Sequence of chain 54.K:
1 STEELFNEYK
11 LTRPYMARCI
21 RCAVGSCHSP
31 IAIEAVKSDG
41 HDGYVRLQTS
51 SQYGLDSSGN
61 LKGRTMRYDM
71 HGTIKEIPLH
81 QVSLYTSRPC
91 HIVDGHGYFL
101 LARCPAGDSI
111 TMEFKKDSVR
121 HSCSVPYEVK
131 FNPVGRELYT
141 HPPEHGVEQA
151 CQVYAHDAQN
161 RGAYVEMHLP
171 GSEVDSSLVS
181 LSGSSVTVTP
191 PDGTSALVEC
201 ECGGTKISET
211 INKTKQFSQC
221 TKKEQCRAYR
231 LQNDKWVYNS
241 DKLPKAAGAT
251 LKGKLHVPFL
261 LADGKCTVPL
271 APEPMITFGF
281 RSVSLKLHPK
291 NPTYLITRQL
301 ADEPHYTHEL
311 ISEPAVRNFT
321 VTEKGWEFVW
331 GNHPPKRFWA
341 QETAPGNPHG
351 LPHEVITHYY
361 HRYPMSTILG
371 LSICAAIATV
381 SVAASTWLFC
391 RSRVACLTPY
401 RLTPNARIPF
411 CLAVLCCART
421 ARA

Binding-site contacts:
Ligand atom N2 contacts residue ILE211 of chain 54.K at 4.0 Å.
Ligand atom C3 contacts residue ASN212 of chain 54.K at 3.8 Å.
Ligand atom C1 contacts residue ILE211 of chain 54.K at 4.2 Å (hydrophobic).
Ligand atom O5 contacts residue ASN212 of chain 54.K at 2.4 Å (h-bond).
Ligand atom C5 contacts residue ASN212 of chain 54.K at 3.7 Å.
Ligand atom C4 contacts residue ASN212 of chain 54.K at 4.2 Å.
Ligand atom C1 contacts residue ASN212 of chain 54.K at 1.4 Å.
Ligand atom N2 contacts residue ASN212 of chain 54.K at 2.9 Å (h-bond).
Ligand atom C2 contacts residue ASN212 of chain 54.K at 2.5 Å.
Ligand atom C7 contacts residue ASN212 of chain 54.K at 3.7 Å.
Ligand atom O7 contacts residue ASN212 of chain 54.K at 4.1 Å.

The small molecule below binds the protein below.
Small molecule (SMILES): CC(=O)N[C@@H]1[C@@H](O)[C@H](O)[C@@H](CO)O[C@H]1O